Sequence of chain 60.B:
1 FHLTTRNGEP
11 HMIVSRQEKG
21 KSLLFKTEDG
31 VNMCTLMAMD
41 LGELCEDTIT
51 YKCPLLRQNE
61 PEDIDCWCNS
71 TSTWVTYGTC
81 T

The small molecule below binds the protein below.
Small molecule (SMILES): OC[C@H]1O[C@@H](O)[C@@H](O)[C@@H](O)[C@@H]1O

Binding-site contacts:
Ligand atom O3 contacts residue BMA1 of chain 60.P at 1.1 Å.
Ligand atom O2 contacts residue HIS2 of chain 60.B at 3.4 Å (h-bond).
Ligand atom C4 contacts residue BMA1 of chain 60.P at 3.6 Å.
Ligand atom C5 contacts residue NAG1 of chain 60.N at 3.8 Å.
Ligand atom C3 contacts residue BMA1 of chain 60.P at 2.5 Å.
Ligand atom C2 contacts residue NAG1 of chain 60.N at 2.9 Å.
Ligand atom O4 contacts residue BMA1 of chain 60.P at 4.0 Å.
Ligand atom O2 contacts residue NAG1 of chain 60.N at 3.4 Å (h-bond).
Ligand atom C3 contacts residue NAG1 of chain 60.N at 4.1 Å.
Ligand atom O2 contacts residue BMA1 of chain 60.P at 3.0 Å (h-bond).
Ligand atom O6 contacts residue NAG1 of chain 60.N at 4.5 Å.
Ligand atom O5 contacts residue NAG1 of chain 60.N at 2.5 Å (h-bond).
Ligand atom C2 contacts residue HIS2 of chain 60.B at 4.5 Å.
Ligand atom C2 contacts residue BMA1 of chain 60.P at 3.2 Å.
Ligand atom C1 contacts residue NAG1 of chain 60.N at 1.7 Å.